This small molecule binds to this protein.
Small molecule (SMILES): O=P(O)(O)[C@H](O)c1ccc(-c2cccc([C@@H](O)c3ccc(Cl)c(Cl)c3)c2)cc1

Binding-site contacts:
Ligand atom C3 contacts residue ARG244 of chain 1.A at 3.7 Å.
Ligand atom C9 contacts residue GLU144 of chain 1.A at 3.4 Å.
Ligand atom C12 contacts residue ASN142 of chain 1.A at 3.5 Å.
Ligand atom CL7 contacts residue ASP203 of chain 1.A at 3.4 Å.
Ligand atom C9 contacts residue ASN142 of chain 1.A at 3.6 Å.
Ligand atom CL7 contacts residue ARG209 of chain 1.A at 3.1 Å.
Ligand atom C12 contacts residue GLU145 of chain 1.A at 3.7 Å.
Ligand atom C4 contacts residue PRO202 of chain 1.A at 3.4 Å (hydrophobic).
Ligand atom O17 contacts residue ARG244 of chain 1.A at 3.8 Å.
Ligand atom C26 contacts residue ASP203 of chain 1.A at 3.7 Å.
Ligand atom O15 contacts residue GLN286 of chain 1.A at 3.1 Å (h-bond).
Ligand atom C10 contacts residue ASN142 of chain 1.A at 3.5 Å.
Ligand atom C23 contacts residue TRP201 of chain 1.A at 3.3 Å (hydrophobic).
Ligand atom CL8 contacts residue SER200 of chain 1.A at 3.2 Å.
Ligand atom C25 contacts residue ASP203 of chain 1.A at 3.1 Å.
Ligand atom O17 contacts residue LYS205 of chain 1.A at 2.8 Å (salt-bridge).
Ligand atom P14 contacts residue LYS205 of chain 1.A at 3.8 Å.
Ligand atom CL7 contacts residue PRO202 of chain 1.A at 3.6 Å.
Ligand atom O17 contacts residue TRP201 of chain 1.A at 2.6 Å (h-bond).
Ligand atom C11 contacts residue ASN142 of chain 1.A at 3.4 Å.
Ligand atom C4 contacts residue ARG244 of chain 1.A at 3.6 Å.
Ligand atom C11 contacts residue GLU145 of chain 1.A at 3.5 Å.
Ligand atom C26 contacts residue PRO202 of chain 1.A at 3.7 Å (hydrophobic).
Ligand atom C22 contacts residue TRP201 of chain 1.A at 3.4 Å (hydrophobic).
Ligand atom C7 contacts residue ASN142 of chain 1.A at 3.4 Å.
Ligand atom C24 contacts residue ASN142 of chain 1.A at 3.4 Å.
Ligand atom C2 contacts residue ARG244 of chain 1.A at 3.5 Å.
Ligand atom O18 contacts residue LYS205 of chain 1.A at 2.8 Å (salt-bridge).
Ligand atom O16 contacts residue ARG244 of chain 1.A at 2.8 Å (salt-bridge).
Ligand atom C5 contacts residue ARG244 of chain 1.A at 3.7 Å.
Ligand atom C3 contacts residue ASP203 of chain 1.A at 3.5 Å.
Ligand atom P14 contacts residue GLN286 of chain 1.A at 3.7 Å.
Ligand atom C1 contacts residue ARG244 of chain 1.A at 3.5 Å.
Ligand atom C12 contacts residue GLU144 of chain 1.A at 3.5 Å.
Ligand atom O17 contacts residue GLN286 of chain 1.A at 3.5 Å (h-bond).
Ligand atom C6 contacts residue ARG244 of chain 1.A at 3.7 Å.
Ligand atom C4 contacts residue TRP201 of chain 1.A at 3.6 Å (hydrophobic).
Ligand atom C24 contacts residue TRP201 of chain 1.A at 3.6 Å (hydrophobic).
Ligand atom C8 contacts residue ASN142 of chain 1.A at 3.3 Å.
Ligand atom C4 contacts residue ASP203 of chain 1.A at 3.5 Å.

Sequence of chain 1.A:
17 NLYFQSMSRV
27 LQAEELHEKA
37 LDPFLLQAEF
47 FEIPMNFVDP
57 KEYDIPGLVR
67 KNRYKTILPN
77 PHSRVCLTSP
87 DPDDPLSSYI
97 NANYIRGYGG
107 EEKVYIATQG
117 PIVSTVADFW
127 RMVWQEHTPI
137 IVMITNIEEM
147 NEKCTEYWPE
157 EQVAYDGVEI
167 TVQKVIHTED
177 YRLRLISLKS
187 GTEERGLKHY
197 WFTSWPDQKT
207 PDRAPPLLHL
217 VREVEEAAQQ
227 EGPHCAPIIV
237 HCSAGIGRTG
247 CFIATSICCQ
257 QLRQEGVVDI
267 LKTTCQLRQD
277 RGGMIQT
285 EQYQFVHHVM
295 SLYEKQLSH